Binding-site contacts:
Ligand atom C6 contacts residue PHE122 of chain 1.A at 3.5 Å (hydrophobic).
Ligand atom N1 contacts residue CYS44 of chain 1.A at 4.5 Å.
Ligand atom C5 contacts residue PHE122 of chain 1.A at 3.4 Å (hydrophobic).
Ligand atom CL contacts residue LEU119 of chain 1.A at 3.4 Å.
Ligand atom C4 contacts residue LEU40 of chain 1.A at 4.4 Å (hydrophobic).
Ligand atom N1 contacts residue PHE122 of chain 1.A at 3.5 Å.
Ligand atom C4 contacts residue PHE122 of chain 1.A at 3.6 Å (hydrophobic).
Ligand atom CL contacts residue CYS44 of chain 1.A at 3.2 Å.
Ligand atom C3 contacts residue PHE122 of chain 1.A at 3.5 Å (hydrophobic).
Ligand atom C5 contacts residue CYS44 of chain 1.A at 3.5 Å (hydrophobic).
Ligand atom C4 contacts residue CYS44 of chain 1.A at 3.6 Å (hydrophobic).
Ligand atom CL contacts residue ARG118 of chain 1.A at 4.5 Å.
Ligand atom C7 contacts residue PHE122 of chain 1.A at 3.6 Å (hydrophobic).
Ligand atom C contacts residue LEU40 of chain 1.A at 4.2 Å (hydrophobic).
Ligand atom C6 contacts residue CYS44 of chain 1.A at 4.3 Å (hydrophobic).
Ligand atom CL contacts residue PHE122 of chain 1.A at 3.4 Å.
Ligand atom F contacts residue PHE122 of chain 1.A at 4.2 Å.
Ligand atom C contacts residue PHE122 of chain 1.A at 4.0 Å (hydrophobic).
Ligand atom N contacts residue PHE122 of chain 1.A at 4.1 Å.

A small-molecule ligand and the protein it binds are described below.
Small molecule (SMILES): C[C@@H](CO)Nc1ncc(Cl)cc1F

Sequence of chain 1.A:
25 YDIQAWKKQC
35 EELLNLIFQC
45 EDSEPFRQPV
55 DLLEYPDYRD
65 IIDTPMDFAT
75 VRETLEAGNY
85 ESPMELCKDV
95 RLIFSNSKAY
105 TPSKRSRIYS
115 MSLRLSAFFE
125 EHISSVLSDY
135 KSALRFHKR